Binding-site contacts:
Ligand atom C8 contacts residue CYS469 of chain 1.A at 3.7 Å (hydrophobic).
Ligand atom O5 contacts residue SER503 of chain 1.A at 4.2 Å.
Ligand atom C1 contacts residue SER503 of chain 1.A at 4.1 Å.
Ligand atom O6 contacts residue SER479 of chain 1.A at 3.0 Å (h-bond).
Ligand atom C1 contacts residue SER479 of chain 1.A at 4.1 Å.
Ligand atom C6 contacts residue LYS480 of chain 1.A at 4.2 Å.
Ligand atom C7 contacts residue ASN501 of chain 1.A at 3.8 Å.
Ligand atom C4 contacts residue ASN501 of chain 1.A at 4.2 Å.
Ligand atom O6 contacts residue LYS480 of chain 1.A at 4.3 Å.
Ligand atom C5 contacts residue ASN501 of chain 1.A at 3.7 Å.
Ligand atom O5 contacts residue ASP477 of chain 1.A at 4.3 Å.
Ligand atom C3 contacts residue ASP526 of chain 1.A at 3.6 Å.
Ligand atom C1 contacts residue ASN501 of chain 1.A at 1.4 Å.
Ligand atom O3 contacts residue ASP526 of chain 1.A at 4.5 Å.
Ligand atom C1 contacts residue ASP526 of chain 1.A at 3.4 Å.
Ligand atom C7 contacts residue SER468 of chain 1.A at 4.0 Å.
Ligand atom N2 contacts residue ASN501 of chain 1.A at 2.9 Å (h-bond).
Ligand atom C6 contacts residue SER479 of chain 1.A at 3.7 Å.
Ligand atom C3 contacts residue ASN501 of chain 1.A at 3.8 Å.
Ligand atom C8 contacts residue TYR524 of chain 1.A at 3.4 Å (hydrophobic).
Ligand atom O7 contacts residue ASN501 of chain 1.A at 4.2 Å.
Ligand atom C7 contacts residue ASP526 of chain 1.A at 3.7 Å.
Ligand atom N2 contacts residue ASP526 of chain 1.A at 2.7 Å (salt-bridge).
Ligand atom O7 contacts residue CYS469 of chain 1.A at 3.7 Å.
Ligand atom O5 contacts residue SER479 of chain 1.A at 3.3 Å (h-bond).
Ligand atom C2 contacts residue ASN501 of chain 1.A at 2.4 Å.
Ligand atom C7 contacts residue CYS469 of chain 1.A at 4.2 Å (hydrophobic).
Ligand atom C5 contacts residue SER503 of chain 1.A at 4.2 Å.
Ligand atom C5 contacts residue SER479 of chain 1.A at 4.1 Å.
Ligand atom C2 contacts residue ASP526 of chain 1.A at 3.4 Å.
Ligand atom O7 contacts residue SER468 of chain 1.A at 3.3 Å.
Ligand atom C8 contacts residue ASP526 of chain 1.A at 3.9 Å.
Ligand atom C8 contacts residue SER468 of chain 1.A at 4.0 Å.
Ligand atom O5 contacts residue ASN501 of chain 1.A at 2.4 Å (h-bond).

This small molecule binds to this protein.
Small molecule (SMILES): CC(=O)N[C@@H]1[C@@H](O)[C@H](O)[C@@H](CO)O[C@H]1O

Sequence of chain 1.A:
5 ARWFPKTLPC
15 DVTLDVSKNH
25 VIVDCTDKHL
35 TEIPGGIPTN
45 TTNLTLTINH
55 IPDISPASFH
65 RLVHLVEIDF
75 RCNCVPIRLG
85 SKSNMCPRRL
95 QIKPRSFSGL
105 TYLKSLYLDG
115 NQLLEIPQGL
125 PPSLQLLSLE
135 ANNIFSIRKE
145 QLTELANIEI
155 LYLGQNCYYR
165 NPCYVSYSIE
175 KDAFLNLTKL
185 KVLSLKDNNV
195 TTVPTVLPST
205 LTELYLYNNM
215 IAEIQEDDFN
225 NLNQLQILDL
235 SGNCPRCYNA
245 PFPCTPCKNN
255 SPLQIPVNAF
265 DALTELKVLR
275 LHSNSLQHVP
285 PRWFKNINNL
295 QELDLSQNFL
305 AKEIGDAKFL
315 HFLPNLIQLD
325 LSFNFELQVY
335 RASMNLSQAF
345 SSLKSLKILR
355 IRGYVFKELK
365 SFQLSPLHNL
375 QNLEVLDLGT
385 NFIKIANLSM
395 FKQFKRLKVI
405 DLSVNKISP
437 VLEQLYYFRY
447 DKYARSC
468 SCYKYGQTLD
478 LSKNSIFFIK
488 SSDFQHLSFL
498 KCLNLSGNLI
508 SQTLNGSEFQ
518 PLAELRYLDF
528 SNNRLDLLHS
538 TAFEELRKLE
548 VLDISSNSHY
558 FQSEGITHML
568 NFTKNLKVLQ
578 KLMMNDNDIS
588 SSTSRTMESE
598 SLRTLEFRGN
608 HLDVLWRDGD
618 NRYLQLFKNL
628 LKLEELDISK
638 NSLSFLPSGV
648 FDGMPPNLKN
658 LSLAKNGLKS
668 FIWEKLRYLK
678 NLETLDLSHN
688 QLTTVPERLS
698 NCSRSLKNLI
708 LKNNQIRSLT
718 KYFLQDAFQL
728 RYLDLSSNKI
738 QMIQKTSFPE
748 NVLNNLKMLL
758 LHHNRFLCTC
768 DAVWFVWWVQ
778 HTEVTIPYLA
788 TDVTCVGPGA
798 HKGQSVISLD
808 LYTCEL